Sequence of chain 1.C:
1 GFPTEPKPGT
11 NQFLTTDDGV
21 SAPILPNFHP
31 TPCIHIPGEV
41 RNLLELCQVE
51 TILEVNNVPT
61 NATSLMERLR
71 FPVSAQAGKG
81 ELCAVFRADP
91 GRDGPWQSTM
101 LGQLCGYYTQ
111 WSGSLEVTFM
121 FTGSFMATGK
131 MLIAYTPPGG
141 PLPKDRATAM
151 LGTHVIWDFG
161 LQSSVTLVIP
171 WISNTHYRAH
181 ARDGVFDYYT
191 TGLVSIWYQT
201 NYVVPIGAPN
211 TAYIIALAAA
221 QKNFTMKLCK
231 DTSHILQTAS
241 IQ

Sequence of chain 2.C:
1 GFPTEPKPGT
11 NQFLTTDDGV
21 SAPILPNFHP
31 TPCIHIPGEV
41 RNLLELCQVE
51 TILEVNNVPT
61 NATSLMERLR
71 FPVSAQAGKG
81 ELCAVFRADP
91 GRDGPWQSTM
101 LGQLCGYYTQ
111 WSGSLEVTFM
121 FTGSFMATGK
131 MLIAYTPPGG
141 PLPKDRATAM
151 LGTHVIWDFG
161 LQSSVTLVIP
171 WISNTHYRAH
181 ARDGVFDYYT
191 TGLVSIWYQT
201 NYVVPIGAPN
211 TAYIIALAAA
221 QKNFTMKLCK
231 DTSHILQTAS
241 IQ

Sequence of chain 1.A:
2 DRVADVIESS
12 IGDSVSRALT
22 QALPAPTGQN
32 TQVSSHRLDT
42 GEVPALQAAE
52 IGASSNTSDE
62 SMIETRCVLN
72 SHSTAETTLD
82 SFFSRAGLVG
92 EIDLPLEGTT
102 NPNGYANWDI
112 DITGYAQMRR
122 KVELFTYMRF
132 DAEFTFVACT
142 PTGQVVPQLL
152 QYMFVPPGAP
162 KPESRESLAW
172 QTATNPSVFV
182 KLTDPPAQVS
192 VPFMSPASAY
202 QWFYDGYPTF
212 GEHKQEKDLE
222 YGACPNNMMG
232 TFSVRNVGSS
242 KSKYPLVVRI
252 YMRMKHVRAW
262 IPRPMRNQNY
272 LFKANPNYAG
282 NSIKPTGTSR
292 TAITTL

Binding-site contacts:
Ligand atom C2C contacts residue PHE155 of chain 1.A at 3.9 Å (hydrophobic).
Ligand atom N3A contacts residue ILE113 of chain 1.A at 3.8 Å.
Ligand atom C5B contacts residue ILE111 of chain 1.A at 3.9 Å (hydrophobic).
Ligand atom C31 contacts residue VAL179 of chain 1.A at 3.3 Å (hydrophobic).
Ligand atom C2C contacts residue VAL192 of chain 1.A at 3.7 Å (hydrophobic).
Ligand atom C4A contacts residue THR114 of chain 1.A at 3.5 Å.
Ligand atom C5 contacts residue PHE155 of chain 1.A at 3.9 Å (hydrophobic).
Ligand atom C31 contacts residue PRO177 of chain 1.A at 3.9 Å (hydrophobic).
Ligand atom C3B contacts residue TRP203 of chain 1.A at 3.1 Å (hydrophobic).
Ligand atom C2A contacts residue ASP112 of chain 1.A at 3.8 Å.
Ligand atom C31 contacts residue ILE24 of chain 1.C at 3.6 Å (hydrophobic).
Ligand atom C4B contacts residue TRP203 of chain 1.A at 3.5 Å (hydrophobic).
Ligand atom C6B contacts residue ILE113 of chain 1.A at 4.0 Å (hydrophobic).
Ligand atom N3A contacts residue ASP112 of chain 1.A at 2.5 Å (salt-bridge).
Ligand atom C4A contacts residue ASP112 of chain 1.A at 2.6 Å.
Ligand atom C4B contacts residue ILE113 of chain 1.A at 4.0 Å (hydrophobic).
Ligand atom N3A contacts residue THR114 of chain 1.A at 4.0 Å.
Ligand atom C2B contacts residue TYR201 of chain 1.A at 3.5 Å (hydrophobic).
Ligand atom C5B contacts residue ASP112 of chain 1.A at 4.0 Å.
Ligand atom C5A contacts residue ASN228 of chain 1.A at 4.0 Å.
Ligand atom O1 contacts residue PHE155 of chain 1.A at 3.4 Å.
Ligand atom C2A contacts residue TRP203 of chain 1.A at 3.6 Å (hydrophobic).
Ligand atom C5 contacts residue PHE233 of chain 1.A at 4.0 Å (hydrophobic).
Ligand atom C5B contacts residue ILE113 of chain 1.A at 3.5 Å (hydrophobic).
Ligand atom O1A contacts residue ASN228 of chain 1.A at 3.7 Å.
Ligand atom N2 contacts residue PHE155 of chain 1.A at 3.5 Å.
Ligand atom C5C contacts residue ILE111 of chain 1.A at 3.8 Å (hydrophobic).
Ligand atom C4 contacts residue ILE24 of chain 1.C at 4.0 Å (hydrophobic).
Ligand atom O1A contacts residue TRP203 of chain 1.A at 3.3 Å.
Ligand atom C2B contacts residue TRP203 of chain 1.A at 4.0 Å (hydrophobic).
Ligand atom O1 contacts residue PHE233 of chain 1.A at 3.1 Å.
Ligand atom O1B contacts residue TYR201 of chain 1.A at 3.4 Å.
Ligand atom C4C contacts residue VAL192 of chain 1.A at 3.5 Å (hydrophobic).
Ligand atom C4C contacts residue PHE135 of chain 1.A at 3.8 Å (hydrophobic).
Ligand atom C6C contacts residue TYR201 of chain 1.A at 3.9 Å (hydrophobic).
Ligand atom N2 contacts residue PHE233 of chain 1.A at 3.7 Å.
Ligand atom C3C contacts residue PHE135 of chain 1.A at 3.8 Å (hydrophobic).
Ligand atom C5C contacts residue PHE135 of chain 1.A at 3.5 Å (hydrophobic).
Ligand atom C5A contacts residue ASP112 of chain 1.A at 4.0 Å.
Ligand atom C3B contacts residue ASN228 of chain 1.A at 4.0 Å.

This protein binds this small molecule.
Small molecule (SMILES): Cc1cc(CCCCCCCOc2ccc(C3=NCCO3)cc2)on1